Sequence of chain 1.B:
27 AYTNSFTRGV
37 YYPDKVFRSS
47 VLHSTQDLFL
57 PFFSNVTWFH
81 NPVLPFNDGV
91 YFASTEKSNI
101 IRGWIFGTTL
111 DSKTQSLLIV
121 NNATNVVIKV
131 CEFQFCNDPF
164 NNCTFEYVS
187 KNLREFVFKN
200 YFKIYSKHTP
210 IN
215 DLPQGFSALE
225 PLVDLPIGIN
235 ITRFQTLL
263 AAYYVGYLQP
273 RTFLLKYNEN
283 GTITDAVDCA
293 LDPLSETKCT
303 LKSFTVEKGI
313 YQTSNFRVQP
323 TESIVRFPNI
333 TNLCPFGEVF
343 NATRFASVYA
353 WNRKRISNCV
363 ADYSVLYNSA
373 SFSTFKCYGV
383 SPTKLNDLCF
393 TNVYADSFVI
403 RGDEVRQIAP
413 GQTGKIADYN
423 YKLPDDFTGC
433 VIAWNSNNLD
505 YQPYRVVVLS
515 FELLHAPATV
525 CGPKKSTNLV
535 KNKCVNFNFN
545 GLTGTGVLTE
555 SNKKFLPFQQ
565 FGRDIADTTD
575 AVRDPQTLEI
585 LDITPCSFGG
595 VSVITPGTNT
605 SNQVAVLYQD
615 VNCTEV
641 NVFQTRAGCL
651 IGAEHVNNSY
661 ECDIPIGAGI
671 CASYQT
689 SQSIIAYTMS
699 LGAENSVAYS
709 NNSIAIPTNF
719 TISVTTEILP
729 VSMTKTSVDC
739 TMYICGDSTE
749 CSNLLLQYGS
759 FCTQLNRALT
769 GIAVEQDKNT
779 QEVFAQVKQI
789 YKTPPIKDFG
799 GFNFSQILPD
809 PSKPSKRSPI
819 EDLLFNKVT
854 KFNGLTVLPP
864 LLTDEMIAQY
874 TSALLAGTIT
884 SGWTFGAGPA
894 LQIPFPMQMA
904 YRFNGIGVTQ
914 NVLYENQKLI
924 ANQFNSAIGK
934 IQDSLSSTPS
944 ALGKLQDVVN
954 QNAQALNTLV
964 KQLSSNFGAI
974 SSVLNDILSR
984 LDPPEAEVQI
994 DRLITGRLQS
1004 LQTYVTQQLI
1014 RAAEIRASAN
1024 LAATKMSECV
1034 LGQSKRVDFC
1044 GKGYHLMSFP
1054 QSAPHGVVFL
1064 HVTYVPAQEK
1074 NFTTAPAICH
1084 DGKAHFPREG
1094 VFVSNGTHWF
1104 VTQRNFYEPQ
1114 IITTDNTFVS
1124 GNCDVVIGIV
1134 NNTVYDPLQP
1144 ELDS

Binding-site contacts:
Ligand atom C3 contacts residue ASN282 of chain 1.B at 3.8 Å.
Ligand atom C5 contacts residue ASN282 of chain 1.B at 3.7 Å.
Ligand atom C1 contacts residue ASN282 of chain 1.B at 1.4 Å.
Ligand atom C6 contacts residue GLU281 of chain 1.B at 4.1 Å.
Ligand atom O6 contacts residue GLU281 of chain 1.B at 2.8 Å (salt-bridge).
Ligand atom O5 contacts residue ASN282 of chain 1.B at 2.4 Å (h-bond).
Ligand atom O7 contacts residue ASN282 of chain 1.B at 2.8 Å (h-bond).
Ligand atom O5 contacts residue GLU281 of chain 1.B at 4.5 Å.
Ligand atom C8 contacts residue ASN282 of chain 1.B at 4.3 Å.
Ligand atom O6 contacts residue ASN282 of chain 1.B at 4.4 Å.
Ligand atom C2 contacts residue ASN282 of chain 1.B at 2.4 Å.
Ligand atom N2 contacts residue ASN282 of chain 1.B at 2.9 Å (h-bond).
Ligand atom C6 contacts residue ASN282 of chain 1.B at 4.4 Å.
Ligand atom C4 contacts residue ASN282 of chain 1.B at 4.2 Å.
Ligand atom C7 contacts residue ASN282 of chain 1.B at 3.1 Å.

The protein below binds the small molecule below.
Small molecule (SMILES): CC(=O)N[C@@H]1[C@@H](O)[C@H](O)[C@@H](CO)O[C@H]1O